The protein below binds the small molecule below.
Small molecule (SMILES): Nc1ncnc2c1ncn2[C@@H]1O[C@H](CO[P](=O)(O)O[P](=O)(O)NP(=O)(O)O)[C@@H](O)[C@H]1O

Sequence of chain 1.T:
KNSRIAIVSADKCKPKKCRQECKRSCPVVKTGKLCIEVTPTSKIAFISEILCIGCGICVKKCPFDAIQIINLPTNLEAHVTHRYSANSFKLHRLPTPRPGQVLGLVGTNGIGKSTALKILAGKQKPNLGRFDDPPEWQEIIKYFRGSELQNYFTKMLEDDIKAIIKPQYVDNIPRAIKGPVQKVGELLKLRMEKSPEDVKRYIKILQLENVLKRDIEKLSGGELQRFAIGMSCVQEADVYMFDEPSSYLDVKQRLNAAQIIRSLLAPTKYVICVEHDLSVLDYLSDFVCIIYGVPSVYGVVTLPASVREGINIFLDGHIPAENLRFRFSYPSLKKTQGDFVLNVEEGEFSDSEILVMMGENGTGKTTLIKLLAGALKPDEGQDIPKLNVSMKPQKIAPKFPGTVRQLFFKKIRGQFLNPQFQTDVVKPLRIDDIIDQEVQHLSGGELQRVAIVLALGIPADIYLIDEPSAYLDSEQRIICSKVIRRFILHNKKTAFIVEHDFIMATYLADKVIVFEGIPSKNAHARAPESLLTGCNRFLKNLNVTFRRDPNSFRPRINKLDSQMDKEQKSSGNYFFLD

Binding-site contacts:
Ligand atom N1 contacts residue LYS221 of chain 1.T at 3.5 Å.
Ligand atom PB contacts residue THR392 of chain 1.T at 3.2 Å.
Ligand atom C4' contacts residue PHE366 of chain 1.T at 3.3 Å (hydrophobic).
Ligand atom O2G contacts residue GLY225 of chain 1.T at 3.3 Å.
Ligand atom O1A contacts residue THR392 of chain 1.T at 3.5 Å.
Ligand atom O2' contacts residue LYS221 of chain 1.T at 2.6 Å (salt-bridge).
Ligand atom O4' contacts residue PHE366 of chain 1.T at 2.9 Å.
Ligand atom O3A contacts residue GLY388 of chain 1.T at 3.5 Å (h-bond).
Ligand atom O1B contacts residue THR392 of chain 1.T at 2.9 Å (h-bond).
Ligand atom N7 contacts residue GLN363 of chain 1.T at 3.0 Å (h-bond).
Ligand atom C1' contacts residue PHE366 of chain 1.T at 3.3 Å (hydrophobic).
Ligand atom O1A contacts residue SER223 of chain 1.T at 3.4 Å.
Ligand atom O1B contacts residue SER223 of chain 1.T at 2.6 Å (h-bond).
Ligand atom N3B contacts residue GLY388 of chain 1.T at 3.5 Å (h-bond).
Ligand atom O2A contacts residue LYS391 of chain 1.T at 3.3 Å (salt-bridge).
Ligand atom O2' contacts residue LEU222 of chain 1.T at 3.0 Å.
Ligand atom O2A contacts residue THR393 of chain 1.T at 3.1 Å (h-bond).
Ligand atom N9 contacts residue LYS221 of chain 1.T at 3.5 Å (salt-bridge).
Ligand atom N9 contacts residue GLN363 of chain 1.T at 3.2 Å (h-bond).
Ligand atom O2B contacts residue THR392 of chain 1.T at 2.6 Å (h-bond).
Ligand atom O2A contacts residue THR392 of chain 1.T at 2.8 Å (h-bond).
Ligand atom N6 contacts residue LYS221 of chain 1.T at 3.5 Å.
Ligand atom O3' contacts residue SER223 of chain 1.T at 3.0 Å.
Ligand atom C8 contacts residue GLN363 of chain 1.T at 3.1 Å.
Ligand atom O1G contacts residue ASN387 of chain 1.T at 3.0 Å.
Ligand atom N3 contacts residue ARG217 of chain 1.T at 3.5 Å (salt-bridge).
Ligand atom C5 contacts residue GLN363 of chain 1.T at 3.5 Å.
Ligand atom O4' contacts residue GLN363 of chain 1.T at 3.2 Å (h-bond).
Ligand atom O2A contacts residue GLY390 of chain 1.T at 3.0 Å.
Ligand atom N3B contacts residue ASN387 of chain 1.T at 3.5 Å.
Ligand atom C8 contacts residue LYS221 of chain 1.T at 3.3 Å.
Ligand atom N3 contacts residue PHE366 of chain 1.T at 3.1 Å.
Ligand atom C2' contacts residue LYS221 of chain 1.T at 3.4 Å.
Ligand atom O2' contacts residue SER223 of chain 1.T at 2.5 Å (h-bond).
Ligand atom O2G contacts residue SER223 of chain 1.T at 2.9 Å (h-bond).
Ligand atom O2G contacts residue ASN387 of chain 1.T at 3.4 Å.
Ligand atom O3' contacts residue GLU226 of chain 1.T at 2.5 Å (salt-bridge).
Ligand atom O3G contacts residue SER223 of chain 1.T at 3.5 Å (h-bond).
Ligand atom C4 contacts residue GLN363 of chain 1.T at 3.1 Å.
Ligand atom O1G contacts residue HIS526 of chain 1.T at 3.1 Å.